Sequence of chain 1.Z:
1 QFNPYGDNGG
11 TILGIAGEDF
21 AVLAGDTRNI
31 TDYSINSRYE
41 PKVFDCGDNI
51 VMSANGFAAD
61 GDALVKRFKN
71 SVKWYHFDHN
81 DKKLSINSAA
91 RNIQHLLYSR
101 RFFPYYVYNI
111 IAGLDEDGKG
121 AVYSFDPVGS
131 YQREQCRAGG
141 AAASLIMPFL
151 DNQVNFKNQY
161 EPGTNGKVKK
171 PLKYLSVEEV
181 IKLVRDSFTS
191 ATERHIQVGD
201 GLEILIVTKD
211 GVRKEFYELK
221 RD

This small molecule binds to this protein.
Small molecule (SMILES): CC(C)C[C@H](NC(=O)[C@H](Cc1ccccc1)NC(=O)c1cnccn1)B(O)O

Binding-site contacts:
Ligand atom N20 contacts residue GLY47 of chain 1.Y at 3.0 Å (h-bond).
Ligand atom O28 contacts residue GLY47 of chain 1.Y at 3.2 Å (h-bond).
Ligand atom C24 contacts residue MET45 of chain 1.Y at 3.9 Å (hydrophobic).
Ligand atom C24 contacts residue ALA49 of chain 1.Y at 3.9 Å (hydrophobic).
Ligand atom C23 contacts residue GLY47 of chain 1.Y at 3.7 Å.
Ligand atom C11 contacts residue SER21 of chain 1.Y at 3.5 Å.
Ligand atom C22 contacts residue LYS33 of chain 1.Y at 3.8 Å.
Ligand atom N20 contacts residue THR1 of chain 1.Y at 3.7 Å.
Ligand atom C21 contacts residue LYS33 of chain 1.Y at 4.0 Å.
Ligand atom C22 contacts residue THR1 of chain 1.Y at 2.9 Å.
Ligand atom C6 contacts residue SER27 of chain 1.Y at 3.2 Å.
Ligand atom C25 contacts residue ALA20 of chain 1.Y at 4.0 Å (hydrophobic).
Ligand atom N9 contacts residue SER21 of chain 1.Y at 3.1 Å (h-bond).
Ligand atom C6 contacts residue SER21 of chain 1.Y at 3.9 Å.
Ligand atom C10 contacts residue SER21 of chain 1.Y at 3.8 Å.
Ligand atom C22 contacts residue GLY47 of chain 1.Y at 3.7 Å.
Ligand atom N4 contacts residue ASP126 of chain 1.Z at 3.4 Å.
Ligand atom O8 contacts residue GLY47 of chain 1.Y at 3.6 Å.
Ligand atom C18 contacts residue GLY47 of chain 1.Y at 3.9 Å.
Ligand atom B26 contacts residue LYS33 of chain 1.Y at 4.0 Å.
Ligand atom O19 contacts residue ALA20 of chain 1.Y at 3.5 Å.
Ligand atom O27 contacts residue THR1 of chain 1.Y at 2.3 Å (h-bond).
Ligand atom C5 contacts residue ASP126 of chain 1.Z at 4.0 Å.
Ligand atom C2 contacts residue SER21 of chain 1.Y at 4.0 Å.
Ligand atom C21 contacts residue GLY47 of chain 1.Y at 3.9 Å.
Ligand atom O28 contacts residue THR1 of chain 1.Y at 2.4 Å (h-bond).
Ligand atom C21 contacts residue THR1 of chain 1.Y at 2.4 Å.
Ligand atom C23 contacts residue ALA49 of chain 1.Y at 4.0 Å (hydrophobic).
Ligand atom N4 contacts residue SER130 of chain 1.Z at 3.9 Å.
Ligand atom O19 contacts residue SER21 of chain 1.Y at 3.1 Å (h-bond).
Ligand atom N1 contacts residue SER27 of chain 1.Y at 3.8 Å.
Ligand atom C10 contacts residue GLY47 of chain 1.Y at 3.8 Å.
Ligand atom B26 contacts residue THR1 of chain 1.Y at 1.4 Å.
Ligand atom C25 contacts residue ALA49 of chain 1.Y at 4.0 Å (hydrophobic).
Ligand atom C25 contacts residue LYS33 of chain 1.Y at 3.9 Å.
Ligand atom C3 contacts residue ASP126 of chain 1.Z at 3.7 Å.
Ligand atom O8 contacts residue ALA49 of chain 1.Y at 3.3 Å (h-bond).
Ligand atom O8 contacts residue CYS48 of chain 1.Y at 4.0 Å.
Ligand atom O28 contacts residue SER46 of chain 1.Y at 3.8 Å.
Ligand atom N1 contacts residue SER21 of chain 1.Y at 3.1 Å (h-bond).

Sequence of chain 1.Y:
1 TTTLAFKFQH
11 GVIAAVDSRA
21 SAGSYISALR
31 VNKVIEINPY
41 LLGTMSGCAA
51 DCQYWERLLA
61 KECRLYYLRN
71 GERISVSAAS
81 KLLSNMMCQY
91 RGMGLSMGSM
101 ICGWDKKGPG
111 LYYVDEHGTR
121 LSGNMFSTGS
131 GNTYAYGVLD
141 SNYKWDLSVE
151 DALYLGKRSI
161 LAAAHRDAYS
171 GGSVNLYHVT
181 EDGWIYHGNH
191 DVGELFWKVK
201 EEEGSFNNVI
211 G